Sequence of chain 1.C:
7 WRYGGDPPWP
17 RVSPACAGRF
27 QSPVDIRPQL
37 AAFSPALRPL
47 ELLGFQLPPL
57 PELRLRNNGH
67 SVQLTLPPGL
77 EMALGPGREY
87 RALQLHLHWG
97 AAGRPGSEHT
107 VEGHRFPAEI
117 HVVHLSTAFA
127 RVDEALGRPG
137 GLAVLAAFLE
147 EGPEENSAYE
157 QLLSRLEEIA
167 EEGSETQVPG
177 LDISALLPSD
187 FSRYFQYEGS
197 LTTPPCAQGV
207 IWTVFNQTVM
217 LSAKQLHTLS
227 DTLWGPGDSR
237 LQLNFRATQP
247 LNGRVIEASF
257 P

The protein below binds the small molecule below.
Small molecule (SMILES): COc1ccc(-n2cc(-c3ccc(S(N)(=O)=O)s3)nn2)cc1

Binding-site contacts:
Ligand atom C10 contacts residue LEU197 of chain 1.C at 3.9 Å (hydrophobic).
Ligand atom N1 contacts residue HIS92 of chain 1.C at 3.5 Å (h-bond).
Ligand atom C8 contacts residue THR199 of chain 1.C at 3.2 Å.
Ligand atom O5 contacts residue LEU197 of chain 1.C at 3.5 Å.
Ligand atom S11 contacts residue GLN90 of chain 1.C at 4.0 Å.
Ligand atom C18 contacts residue VAL128 of chain 1.C at 3.8 Å (hydrophobic).
Ligand atom C16 contacts residue LEU197 of chain 1.C at 3.7 Å (hydrophobic).
Ligand atom C20 contacts residue LEU132 of chain 1.C at 3.5 Å (hydrophobic).
Ligand atom C7 contacts residue LEU197 of chain 1.C at 3.9 Å (hydrophobic).
Ligand atom O5 contacts residue TRP208 of chain 1.C at 3.3 Å.
Ligand atom N13 contacts residue GLN90 of chain 1.C at 3.7 Å.
Ligand atom N1 contacts residue HIS94 of chain 1.C at 3.5 Å (h-bond).
Ligand atom O23 contacts residue LEU132 of chain 1.C at 3.8 Å.
Ligand atom S11 contacts residue LEU197 of chain 1.C at 3.7 Å.
Ligand atom O6 contacts residue HIS117 of chain 1.C at 3.6 Å.
Ligand atom O6 contacts residue VAL119 of chain 1.C at 3.7 Å.
Ligand atom O6 contacts residue TRP208 of chain 1.C at 3.9 Å.
Ligand atom C9 contacts residue LEU197 of chain 1.C at 4.0 Å (hydrophobic).
Ligand atom C21 contacts residue LEU132 of chain 1.C at 3.2 Å (hydrophobic).
Ligand atom C8 contacts residue GOL1 of chain 1.BA at 4.0 Å.
Ligand atom O6 contacts residue HIS92 of chain 1.C at 3.2 Å.
Ligand atom S2 contacts residue HIS92 of chain 1.C at 3.8 Å.
Ligand atom C22 contacts residue LEU132 of chain 1.C at 3.8 Å (hydrophobic).
Ligand atom N1 contacts residue GLU104 of chain 1.C at 3.9 Å.
Ligand atom S11 contacts residue VAL119 of chain 1.C at 3.8 Å.
Ligand atom C9 contacts residue THR199 of chain 1.C at 3.2 Å.
Ligand atom O6 contacts residue ZN1 of chain 1.AA at 2.9 Å.
Ligand atom C24 contacts residue LEU132 of chain 1.C at 3.9 Å (hydrophobic).
Ligand atom S2 contacts residue THR198 of chain 1.C at 3.9 Å.
Ligand atom O5 contacts residue ZN1 of chain 1.AA at 4.0 Å.
Ligand atom C10 contacts residue GOL1 of chain 1.BA at 3.8 Å.
Ligand atom O23 contacts residue ASP129 of chain 1.C at 4.0 Å.
Ligand atom S2 contacts residue ZN1 of chain 1.AA at 3.0 Å.
Ligand atom N1 contacts residue THR198 of chain 1.C at 2.7 Å (h-bond).
Ligand atom N1 contacts residue ZN1 of chain 1.AA at 2.1 Å.
Ligand atom C9 contacts residue GOL1 of chain 1.BA at 4.0 Å.
Ligand atom N1 contacts residue HIS117 of chain 1.C at 3.7 Å.
Ligand atom C8 contacts residue LEU197 of chain 1.C at 4.0 Å (hydrophobic).
Ligand atom O5 contacts residue THR198 of chain 1.C at 3.2 Å (h-bond).
Ligand atom C12 contacts residue GOL1 of chain 1.BA at 4.1 Å.